Sequence of chain 1.A:
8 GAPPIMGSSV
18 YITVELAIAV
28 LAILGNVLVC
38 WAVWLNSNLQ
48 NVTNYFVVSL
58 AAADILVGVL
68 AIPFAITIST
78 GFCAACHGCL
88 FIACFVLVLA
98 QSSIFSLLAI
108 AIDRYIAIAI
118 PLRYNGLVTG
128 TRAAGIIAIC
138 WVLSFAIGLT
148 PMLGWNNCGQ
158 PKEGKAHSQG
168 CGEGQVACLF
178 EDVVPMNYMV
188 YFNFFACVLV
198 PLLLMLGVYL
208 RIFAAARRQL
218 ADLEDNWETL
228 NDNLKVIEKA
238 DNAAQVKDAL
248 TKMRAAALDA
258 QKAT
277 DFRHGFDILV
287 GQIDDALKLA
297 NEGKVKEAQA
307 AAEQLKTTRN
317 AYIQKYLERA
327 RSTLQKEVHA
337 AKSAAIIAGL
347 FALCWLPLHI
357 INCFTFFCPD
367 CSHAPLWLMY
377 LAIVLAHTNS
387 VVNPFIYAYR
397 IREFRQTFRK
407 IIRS

Binding-site contacts:
Ligand atom C2 contacts residue PHE360 of chain 1.A at 4.4 Å (hydrophobic).
Ligand atom C2 contacts residue ALA370 of chain 1.A at 4.2 Å (hydrophobic).
Ligand atom C3 contacts residue SER368 of chain 1.A at 3.3 Å.
Ligand atom C23 contacts residue ILE356 of chain 1.A at 4.4 Å (hydrophobic).
Ligand atom C11 contacts residue ILE357 of chain 1.A at 3.9 Å (hydrophobic).
Ligand atom C27 contacts residue PRO353 of chain 1.A at 4.2 Å (hydrophobic).
Ligand atom C19 contacts residue ALA370 of chain 1.A at 4.1 Å (hydrophobic).
Ligand atom C11 contacts residue LEU374 of chain 1.A at 4.3 Å (hydrophobic).
Ligand atom C9 contacts residue PHE360 of chain 1.A at 4.4 Å (hydrophobic).
Ligand atom C23 contacts residue PRO353 of chain 1.A at 4.2 Å (hydrophobic).
Ligand atom C18 contacts residue LEU374 of chain 1.A at 3.7 Å (hydrophobic).
Ligand atom C26 contacts residue LEU352 of chain 1.A at 3.8 Å (hydrophobic).
Ligand atom C19 contacts residue LEU374 of chain 1.A at 3.8 Å (hydrophobic).
Ligand atom C11 contacts residue PHE360 of chain 1.A at 4.5 Å (hydrophobic).
Ligand atom O1 contacts residue SER368 of chain 1.A at 2.4 Å (h-bond).
Ligand atom C4 contacts residue SER368 of chain 1.A at 4.4 Å.
Ligand atom O1 contacts residue OLA1 of chain 1.H at 4.5 Å.
Ligand atom C4 contacts residue OLA1 of chain 1.H at 4.2 Å.
Ligand atom O1 contacts residue CYS367 of chain 1.A at 3.6 Å.
Ligand atom C19 contacts residue PRO371 of chain 1.A at 4.1 Å (hydrophobic).
Ligand atom C21 contacts residue PRO353 of chain 1.A at 3.6 Å (hydrophobic).
Ligand atom C12 contacts residue ILE357 of chain 1.A at 3.8 Å (hydrophobic).
Ligand atom C26 contacts residue PRO353 of chain 1.A at 4.2 Å (hydrophobic).
Ligand atom C3 contacts residue CYS367 of chain 1.A at 4.1 Å (hydrophobic).
Ligand atom C1 contacts residue PHE360 of chain 1.A at 3.9 Å (hydrophobic).
Ligand atom C21 contacts residue ILE356 of chain 1.A at 4.4 Å (hydrophobic).
Ligand atom C24 contacts residue ILE356 of chain 1.A at 4.4 Å (hydrophobic).
Ligand atom C2 contacts residue SER368 of chain 1.A at 3.1 Å.
Ligand atom C12 contacts residue ILE356 of chain 1.A at 4.4 Å (hydrophobic).
Ligand atom C18 contacts residue OLA1 of chain 1.H at 3.8 Å.

The protein below binds the small molecule below.
Small molecule (SMILES): CC(C)CCC[C@@H](C)[C@H]1CC[C@H]2[C@@H]3CC=C4C[C@@H](O)CC[C@]4(C)[C@H]3CC[C@]12C